Binding-site contacts:
Ligand atom O2G contacts residue GLY42 of chain 1.B at 3.7 Å.
Ligand atom O2G contacts residue SER45 of chain 1.B at 2.6 Å (h-bond).
Ligand atom O3G contacts residue GLY42 of chain 1.B at 3.6 Å.
Ligand atom C2 contacts residue TYR39 of chain 1.B at 3.6 Å (hydrophobic).
Ligand atom N1 contacts residue ILE63 of chain 1.B at 3.0 Å (h-bond).
Ligand atom O3G contacts residue ASP44 of chain 1.B at 3.0 Å (salt-bridge).
Ligand atom O2' contacts residue GLY133 of chain 1.B at 3.0 Å (h-bond).
Ligand atom N3 contacts residue TYR39 of chain 1.B at 3.4 Å (h-bond).
Ligand atom O2B contacts residue ARG143 of chain 1.B at 3.8 Å.
Ligand atom O1G contacts residue SER40 of chain 1.B at 2.8 Å (h-bond).
Ligand atom C2 contacts residue ILE63 of chain 1.B at 3.7 Å (hydrophobic).
Ligand atom O3' contacts residue GLY133 of chain 1.B at 3.3 Å.
Ligand atom O2G contacts residue SER40 of chain 1.B at 2.9 Å (h-bond).
Ligand atom N1 contacts residue THR62 of chain 1.B at 3.8 Å.
Ligand atom PG contacts residue GLY42 of chain 1.B at 3.8 Å.
Ligand atom O3' contacts residue SER45 of chain 1.B at 3.7 Å.
Ligand atom PA contacts residue LYS111 of chain 1.B at 3.8 Å.
Ligand atom N6 contacts residue ILE63 of chain 1.B at 2.8 Å (h-bond).
Ligand atom O2' contacts residue ALA38 of chain 1.B at 2.5 Å (h-bond).
Ligand atom N6 contacts residue PHE68 of chain 1.B at 3.2 Å.
Ligand atom O3' contacts residue THR134 of chain 1.B at 3.8 Å.
Ligand atom PG contacts residue SER40 of chain 1.B at 3.4 Å.
Ligand atom N1 contacts residue TYR39 of chain 1.B at 3.9 Å.
Ligand atom O1A contacts residue ARG143 of chain 1.B at 3.6 Å.
Ligand atom O2' contacts residue SER45 of chain 1.B at 3.7 Å.
Ligand atom O4' contacts residue PHE149 of chain 1.B at 3.5 Å.
Ligand atom C6 contacts residue ILE63 of chain 1.B at 3.7 Å (hydrophobic).
Ligand atom O1G contacts residue SO41 of chain 1.K at 3.6 Å.
Ligand atom O3G contacts residue SO41 of chain 1.K at 3.0 Å (h-bond).
Ligand atom N3 contacts residue ALA38 of chain 1.B at 3.4 Å.
Ligand atom O5' contacts residue LYS111 of chain 1.B at 3.6 Å.
Ligand atom N7 contacts residue PHE68 of chain 1.B at 3.8 Å.
Ligand atom O3G contacts residue VAL43 of chain 1.B at 3.5 Å (h-bond).
Ligand atom C2 contacts residue VAL61 of chain 1.B at 3.4 Å (hydrophobic).
Ligand atom O1G contacts residue GLY42 of chain 1.B at 3.4 Å.
Ligand atom O2A contacts residue LYS111 of chain 1.B at 3.2 Å (salt-bridge).
Ligand atom C5' contacts residue THR134 of chain 1.B at 3.5 Å.
Ligand atom C1' contacts residue PHE149 of chain 1.B at 3.9 Å (hydrophobic).
Ligand atom O2' contacts residue ASP132 of chain 1.B at 3.5 Å.
Ligand atom C2' contacts residue ALA38 of chain 1.B at 3.3 Å (hydrophobic).

Sequence of chain 1.B:
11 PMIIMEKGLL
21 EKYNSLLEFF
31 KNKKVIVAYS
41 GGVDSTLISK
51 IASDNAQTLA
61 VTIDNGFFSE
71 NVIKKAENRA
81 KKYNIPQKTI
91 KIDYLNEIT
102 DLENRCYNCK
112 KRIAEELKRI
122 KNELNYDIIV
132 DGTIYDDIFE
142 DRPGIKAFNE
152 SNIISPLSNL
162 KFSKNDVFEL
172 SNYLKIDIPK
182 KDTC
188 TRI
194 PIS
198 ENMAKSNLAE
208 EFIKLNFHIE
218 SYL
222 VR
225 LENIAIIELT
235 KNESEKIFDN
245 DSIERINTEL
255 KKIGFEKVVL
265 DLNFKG

This small molecule binds to this protein.
Small molecule (SMILES): Nc1ncnc2c1ncn2[C@@H]1O[C@H](CO[P](=O)(O)O[P](=O)(O)NP(=O)(O)O)[C@@H](O)[C@H]1O